Binding-site contacts:
Ligand atom C8 contacts residue GLU214 of chain 1.A at 3.9 Å.
Ligand atom C3 contacts residue ASN204 of chain 1.A at 3.8 Å.
Ligand atom C8 contacts residue GLN244 of chain 1.A at 3.7 Å.
Ligand atom O6 contacts residue SER77 of chain 1.A at 3.7 Å.
Ligand atom C8 contacts residue ARG225 of chain 1.A at 4.4 Å.
Ligand atom C7 contacts residue TRP208 of chain 1.A at 4.1 Å (hydrophobic).
Ligand atom C6 contacts residue SER77 of chain 1.A at 4.5 Å.
Ligand atom C2 contacts residue ASN204 of chain 1.A at 2.5 Å.
Ligand atom C1 contacts residue ASP205 of chain 1.A at 4.2 Å.
Ligand atom O6 contacts residue SER76 of chain 1.A at 4.3 Å.
Ligand atom C6 contacts residue SER76 of chain 1.A at 4.4 Å.
Ligand atom O7 contacts residue LEU93 of chain 1.A at 3.8 Å.
Ligand atom C6 contacts residue ASP205 of chain 1.A at 3.8 Å.
Ligand atom C5 contacts residue ASN204 of chain 1.A at 3.6 Å.
Ligand atom C7 contacts residue LEU93 of chain 1.A at 4.1 Å (hydrophobic).
Ligand atom O6 contacts residue ASP205 of chain 1.A at 2.9 Å (salt-bridge).
Ligand atom C4 contacts residue ASN204 of chain 1.A at 4.2 Å.
Ligand atom C1 contacts residue TRP208 of chain 1.A at 3.7 Å (hydrophobic).
Ligand atom O7 contacts residue TRP208 of chain 1.A at 3.5 Å.
Ligand atom C5 contacts residue ASP205 of chain 1.A at 4.1 Å.
Ligand atom O7 contacts residue ASN204 of chain 1.A at 3.7 Å.
Ligand atom O5 contacts residue ASN204 of chain 1.A at 2.3 Å (h-bond).
Ligand atom O5 contacts residue ASP205 of chain 1.A at 3.4 Å (salt-bridge).
Ligand atom C5 contacts residue TRP208 of chain 1.A at 3.5 Å (hydrophobic).
Ligand atom C8 contacts residue LEU93 of chain 1.A at 3.9 Å (hydrophobic).
Ligand atom C1 contacts residue ASN204 of chain 1.A at 1.4 Å.
Ligand atom N2 contacts residue ASN204 of chain 1.A at 3.0 Å (h-bond).
Ligand atom C8 contacts residue TRP208 of chain 1.A at 4.1 Å (hydrophobic).
Ligand atom C7 contacts residue ASN204 of chain 1.A at 3.6 Å.
Ligand atom C8 contacts residue ALA243 of chain 1.A at 4.2 Å (hydrophobic).
Ligand atom O6 contacts residue GLU209 of chain 1.A at 4.1 Å.
Ligand atom C6 contacts residue TRP208 of chain 1.A at 3.4 Å (hydrophobic).
Ligand atom O5 contacts residue TRP208 of chain 1.A at 3.6 Å.

Sequence of chain 1.A:
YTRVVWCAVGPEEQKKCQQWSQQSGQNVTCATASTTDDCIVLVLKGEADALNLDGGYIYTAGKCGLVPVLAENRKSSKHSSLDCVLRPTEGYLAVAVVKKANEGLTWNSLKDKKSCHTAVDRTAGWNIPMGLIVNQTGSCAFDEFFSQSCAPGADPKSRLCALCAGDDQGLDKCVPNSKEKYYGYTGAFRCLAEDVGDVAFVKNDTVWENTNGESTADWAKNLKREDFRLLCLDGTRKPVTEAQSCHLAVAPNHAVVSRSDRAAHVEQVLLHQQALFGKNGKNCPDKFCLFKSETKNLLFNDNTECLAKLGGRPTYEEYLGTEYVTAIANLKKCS

The protein below binds the small molecule below.
Small molecule (SMILES): CC(=O)N[C@H]1[C@H](O[C@H]2[C@H](O)[C@@H](NC(C)=O)CO[C@@H]2CO)O[C@H](CO)[C@@H](O)[C@@H]1O